Binding-site contacts:
Ligand atom O2' contacts residue ARG327 of chain 1.I at 3.2 Å (salt-bridge).
Ligand atom O2' contacts residue NAD1 of chain 1.OA at 3.0 Å (h-bond).
Ligand atom O3P contacts residue SER334 of chain 1.I at 3.1 Å (h-bond).
Ligand atom O6 contacts residue GLY418 of chain 1.I at 3.3 Å.
Ligand atom O1P contacts residue GLY333 of chain 1.I at 3.3 Å.
Ligand atom C1' contacts residue NAD1 of chain 1.OA at 3.3 Å.
Ligand atom O1P contacts residue GLY371 of chain 1.I at 3.3 Å (h-bond).
Ligand atom O3' contacts residue ASP369 of chain 1.I at 2.6 Å (salt-bridge).
Ligand atom C3' contacts residue SER73 of chain 1.I at 3.3 Å.
Ligand atom C2 contacts residue GLN446 of chain 1.I at 3.1 Å.
Ligand atom N3 contacts residue NAD1 of chain 1.OA at 3.2 Å.
Ligand atom C6 contacts residue GLY420 of chain 1.I at 3.5 Å.
Ligand atom C5 contacts residue ILE335 of chain 1.I at 3.5 Å (hydrophobic).
Ligand atom N1 contacts residue GLN446 of chain 1.I at 2.4 Å (h-bond).
Ligand atom O6 contacts residue GLY420 of chain 1.I at 2.5 Å (h-bond).
Ligand atom O6 contacts residue MET419 of chain 1.I at 3.0 Å (h-bond).
Ligand atom C4 contacts residue NAD1 of chain 1.OA at 3.5 Å.
Ligand atom P contacts residue SER393 of chain 1.I at 3.4 Å.
Ligand atom C2' contacts residue NAD1 of chain 1.OA at 3.5 Å.
Ligand atom C2 contacts residue NAD1 of chain 1.OA at 3.4 Å.
Ligand atom O3P contacts residue SER393 of chain 1.I at 2.8 Å (h-bond).
Ligand atom O1P contacts residue SER334 of chain 1.I at 2.5 Å (h-bond).
Ligand atom C4 contacts residue CYS336 of chain 1.I at 2.8 Å (hydrophobic).
Ligand atom O2' contacts residue ASP369 of chain 1.I at 2.6 Å (salt-bridge).
Ligand atom N7 contacts residue MET419 of chain 1.I at 3.1 Å (h-bond).
Ligand atom N1 contacts residue CYS336 of chain 1.I at 2.9 Å (h-bond).
Ligand atom C4' contacts residue ASP369 of chain 1.I at 3.2 Å.
Ligand atom O3' contacts residue SER73 of chain 1.I at 2.8 Å (h-bond).
Ligand atom O5' contacts residue GLY370 of chain 1.I at 3.3 Å.
Ligand atom C6 contacts residue GLN446 of chain 1.I at 3.5 Å.
Ligand atom C2 contacts residue CYS336 of chain 1.I at 1.7 Å (hydrophobic).
Ligand atom N1 contacts residue GLY447 of chain 1.I at 3.6 Å.
Ligand atom N3 contacts residue CYS336 of chain 1.I at 1.6 Å (h-bond).
Ligand atom C3' contacts residue ASP369 of chain 1.I at 3.3 Å.
Ligand atom O6 contacts residue GLY447 of chain 1.I at 3.5 Å.
Ligand atom C8 contacts residue MET75 of chain 1.I at 3.5 Å (hydrophobic).
Ligand atom O3P contacts residue GLY392 of chain 1.I at 3.2 Å.
Ligand atom O2P contacts residue GLY392 of chain 1.I at 3.0 Å (h-bond).
Ligand atom O2P contacts residue SER393 of chain 1.I at 2.8 Å (h-bond).
Ligand atom O3P contacts residue TYR416 of chain 1.I at 2.4 Å (h-bond).

Sequence of chain 1.I:
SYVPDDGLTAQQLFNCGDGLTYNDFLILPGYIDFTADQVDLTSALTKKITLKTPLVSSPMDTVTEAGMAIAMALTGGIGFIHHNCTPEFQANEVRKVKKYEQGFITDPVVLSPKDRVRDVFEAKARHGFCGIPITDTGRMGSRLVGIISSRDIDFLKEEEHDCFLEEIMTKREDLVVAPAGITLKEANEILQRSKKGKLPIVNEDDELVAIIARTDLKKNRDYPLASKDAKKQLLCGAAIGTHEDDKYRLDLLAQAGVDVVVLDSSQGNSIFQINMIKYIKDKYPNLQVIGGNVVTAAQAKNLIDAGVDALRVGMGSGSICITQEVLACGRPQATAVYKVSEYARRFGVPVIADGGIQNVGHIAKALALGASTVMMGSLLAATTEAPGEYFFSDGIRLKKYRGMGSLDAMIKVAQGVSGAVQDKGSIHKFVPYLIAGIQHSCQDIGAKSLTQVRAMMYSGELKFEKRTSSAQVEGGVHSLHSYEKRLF

The protein below binds the small molecule below.
Small molecule (SMILES): O=c1[nH]cnc2c1ncn2[C@@H]1O[C@H](COP(=O)(O)O)[C@@H](O)[C@H]1O